Binding-site contacts:
Ligand atom O6 contacts residue LYS58 of chain 22.D at 4.2 Å.
Ligand atom C8 contacts residue TRP38 of chain 22.B at 4.1 Å (hydrophobic).
Ligand atom N7 contacts residue TRP38 of chain 22.B at 3.7 Å.
Ligand atom N1 contacts residue LYS58 of chain 22.D at 4.0 Å.
Ligand atom C5 contacts residue TRP38 of chain 22.B at 3.9 Å (hydrophobic).
Ligand atom C6 contacts residue TRP38 of chain 22.B at 3.9 Å (hydrophobic).
Ligand atom N1 contacts residue TRP38 of chain 22.B at 4.1 Å.
Ligand atom N9 contacts residue TRP38 of chain 22.B at 4.4 Å.
Ligand atom C2 contacts residue TRP38 of chain 22.B at 4.2 Å (hydrophobic).
Ligand atom C4 contacts residue TRP38 of chain 22.B at 4.1 Å (hydrophobic).
Ligand atom O6 contacts residue TRP38 of chain 22.B at 3.7 Å.
Ligand atom N3 contacts residue TRP38 of chain 22.B at 4.3 Å.

Sequence of chain 22.B:
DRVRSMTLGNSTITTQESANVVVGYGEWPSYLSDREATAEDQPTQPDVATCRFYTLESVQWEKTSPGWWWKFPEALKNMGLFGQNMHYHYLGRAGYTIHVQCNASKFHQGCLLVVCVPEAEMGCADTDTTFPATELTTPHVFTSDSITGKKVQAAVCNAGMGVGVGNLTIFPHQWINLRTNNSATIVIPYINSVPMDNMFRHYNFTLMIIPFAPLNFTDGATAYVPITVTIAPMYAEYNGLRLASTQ

The protein below binds the small molecule below.
Small molecule (SMILES): Nc1nc2[nH]cnc2c(=O)[nH]1

Sequence of chain 22.D:
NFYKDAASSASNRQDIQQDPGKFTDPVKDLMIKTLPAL